Binding-site contacts:
Ligand atom N contacts residue THR199 of chain 1.A at 2.9 Å (h-bond).
Ligand atom O contacts residue MSE297 of chain 1.A at 3.3 Å.
Ligand atom CB contacts residue ASN158 of chain 1.A at 3.4 Å.
Ligand atom O contacts residue ASN158 of chain 1.A at 3.1 Å (h-bond).
Ligand atom O contacts residue TYR298 of chain 1.A at 2.8 Å (h-bond).
Ligand atom OG1 contacts residue THR296 of chain 1.A at 3.1 Å (h-bond).
Ligand atom CD1 contacts residue LEU276 of chain 1.A at 3.4 Å (hydrophobic).
Ligand atom N contacts residue ASN158 of chain 1.A at 2.9 Å (h-bond).
Ligand atom N contacts residue THR296 of chain 1.A at 3.3 Å (h-bond).
Ligand atom CA contacts residue ASN196 of chain 1.A at 3.1 Å.
Ligand atom OXT contacts residue THR69 of chain 1.A at 3.3 Å.
Ligand atom CB contacts residue GLU235 of chain 1.A at 3.2 Å.
Ligand atom C contacts residue ASN196 of chain 1.A at 3.4 Å.
Ligand atom OG1 contacts residue LYS195 of chain 1.A at 3.1 Å (salt-bridge).
Ligand atom N contacts residue ASN196 of chain 1.A at 2.7 Å (h-bond).
Ligand atom CE2 contacts residue ILE82 of chain 1.A at 3.4 Å (hydrophobic).
Ligand atom O contacts residue ASN196 of chain 1.A at 3.1 Å (h-bond).
Ligand atom N contacts residue TYR298 of chain 1.A at 3.2 Å (h-bond).
Ligand atom CA contacts residue ASN158 of chain 1.A at 3.1 Å.
Ligand atom CG2 contacts residue THR192 of chain 1.A at 3.1 Å.
Ligand atom CG1 contacts residue ASP185 of chain 1.A at 3.4 Å.
Ligand atom O contacts residue ASN196 of chain 1.A at 2.8 Å (h-bond).
Ligand atom N contacts residue GLU279 of chain 1.A at 2.7 Å (salt-bridge).
Ligand atom CA contacts residue GLU279 of chain 1.A at 3.0 Å.
Ligand atom O contacts residue GLU154 of chain 1.A at 3.3 Å (salt-bridge).
Ligand atom OXT contacts residue LYS70 of chain 1.A at 3.1 Å.
Ligand atom CD2 contacts residue ASN158 of chain 1.A at 3.3 Å.
Ligand atom CG2 contacts residue PHE289 of chain 1.A at 3.4 Å (hydrophobic).
Ligand atom CD2 contacts residue GLU279 of chain 1.A at 2.9 Å.
Ligand atom O contacts residue THR199 of chain 1.A at 3.0 Å (h-bond).
Ligand atom CG contacts residue LEU276 of chain 1.A at 3.4 Å (hydrophobic).
Ligand atom C contacts residue ASN158 of chain 1.A at 3.4 Å.
Ligand atom CG2 contacts residue MSE297 of chain 1.A at 3.4 Å.
Ligand atom CE1 contacts residue MSE297 of chain 1.A at 3.4 Å.
Ligand atom O contacts residue LYS79 of chain 1.A at 2.7 Å (salt-bridge).
Ligand atom OG1 contacts residue TYR302 of chain 1.A at 3.0 Å (h-bond).
Ligand atom O contacts residue LYS195 of chain 1.A at 2.9 Å (salt-bridge).
Ligand atom CA contacts residue GLU154 of chain 1.A at 3.2 Å.
Ligand atom N contacts residue GLU235 of chain 1.A at 2.8 Å (salt-bridge).
Ligand atom O contacts residue LYS70 of chain 1.A at 3.4 Å (salt-bridge).

Sequence of chain 1.B:
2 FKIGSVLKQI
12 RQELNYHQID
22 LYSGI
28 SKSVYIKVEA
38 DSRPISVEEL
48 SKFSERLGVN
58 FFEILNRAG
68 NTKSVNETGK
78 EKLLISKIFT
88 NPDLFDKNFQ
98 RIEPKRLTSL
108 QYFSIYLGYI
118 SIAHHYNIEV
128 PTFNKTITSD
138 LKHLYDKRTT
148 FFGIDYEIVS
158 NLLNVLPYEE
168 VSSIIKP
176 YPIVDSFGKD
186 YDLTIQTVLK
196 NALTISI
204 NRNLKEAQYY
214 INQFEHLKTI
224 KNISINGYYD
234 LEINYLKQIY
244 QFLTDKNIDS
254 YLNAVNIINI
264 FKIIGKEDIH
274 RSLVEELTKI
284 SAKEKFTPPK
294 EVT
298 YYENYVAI

Sequence of chain 1.A:
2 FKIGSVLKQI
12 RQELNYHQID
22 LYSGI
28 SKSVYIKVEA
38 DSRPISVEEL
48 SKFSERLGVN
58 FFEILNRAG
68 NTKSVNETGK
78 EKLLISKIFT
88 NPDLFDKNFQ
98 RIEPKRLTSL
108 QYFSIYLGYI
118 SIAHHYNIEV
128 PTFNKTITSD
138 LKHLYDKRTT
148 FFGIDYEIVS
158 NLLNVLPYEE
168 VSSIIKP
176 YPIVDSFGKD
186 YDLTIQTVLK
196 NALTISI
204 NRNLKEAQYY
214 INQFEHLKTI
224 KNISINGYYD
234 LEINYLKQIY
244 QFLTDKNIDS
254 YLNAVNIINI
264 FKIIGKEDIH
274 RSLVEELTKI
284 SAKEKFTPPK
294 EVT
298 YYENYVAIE

A protein and the small-molecule ligand that binds it are described below.
Small molecule (SMILES): CC(C)C[C@H](NC(=O)[C@@H](NC(=O)[C@@H](NC(=O)[C@@H](N)CC(C)C)C(C)C)[C@@H](C)O)C(=O)N[C@H](C(=O)N[C@@H](Cc1ccccc1)C(=O)N[C@H](C(=O)O)C(C)C)C(C)C